Binding-site contacts:
Ligand atom C2 contacts residue ASN124 of chain 1.A at 2.4 Å.
Ligand atom C7 contacts residue ASN124 of chain 1.A at 3.5 Å.
Ligand atom C1 contacts residue ASN124 of chain 1.A at 1.4 Å.
Ligand atom C3 contacts residue ASN124 of chain 1.A at 3.8 Å.
Ligand atom O7 contacts residue ASN124 of chain 1.A at 3.4 Å (h-bond).
Ligand atom N2 contacts residue ASN124 of chain 1.A at 2.9 Å (h-bond).
Ligand atom C8 contacts residue ARG121 of chain 1.A at 3.8 Å.
Ligand atom C8 contacts residue ILE122 of chain 1.A at 4.4 Å (hydrophobic).
Ligand atom O5 contacts residue ASN124 of chain 1.A at 2.4 Å (h-bond).
Ligand atom C4 contacts residue ASN124 of chain 1.A at 4.1 Å.
Ligand atom C5 contacts residue ASN124 of chain 1.A at 3.7 Å.

The small molecule below binds the protein below.
Small molecule (SMILES): CC(=O)N[C@@H]1[C@@H](O)[C@H](O)[C@@H](CO)O[C@H]1O

Sequence of chain 1.A:
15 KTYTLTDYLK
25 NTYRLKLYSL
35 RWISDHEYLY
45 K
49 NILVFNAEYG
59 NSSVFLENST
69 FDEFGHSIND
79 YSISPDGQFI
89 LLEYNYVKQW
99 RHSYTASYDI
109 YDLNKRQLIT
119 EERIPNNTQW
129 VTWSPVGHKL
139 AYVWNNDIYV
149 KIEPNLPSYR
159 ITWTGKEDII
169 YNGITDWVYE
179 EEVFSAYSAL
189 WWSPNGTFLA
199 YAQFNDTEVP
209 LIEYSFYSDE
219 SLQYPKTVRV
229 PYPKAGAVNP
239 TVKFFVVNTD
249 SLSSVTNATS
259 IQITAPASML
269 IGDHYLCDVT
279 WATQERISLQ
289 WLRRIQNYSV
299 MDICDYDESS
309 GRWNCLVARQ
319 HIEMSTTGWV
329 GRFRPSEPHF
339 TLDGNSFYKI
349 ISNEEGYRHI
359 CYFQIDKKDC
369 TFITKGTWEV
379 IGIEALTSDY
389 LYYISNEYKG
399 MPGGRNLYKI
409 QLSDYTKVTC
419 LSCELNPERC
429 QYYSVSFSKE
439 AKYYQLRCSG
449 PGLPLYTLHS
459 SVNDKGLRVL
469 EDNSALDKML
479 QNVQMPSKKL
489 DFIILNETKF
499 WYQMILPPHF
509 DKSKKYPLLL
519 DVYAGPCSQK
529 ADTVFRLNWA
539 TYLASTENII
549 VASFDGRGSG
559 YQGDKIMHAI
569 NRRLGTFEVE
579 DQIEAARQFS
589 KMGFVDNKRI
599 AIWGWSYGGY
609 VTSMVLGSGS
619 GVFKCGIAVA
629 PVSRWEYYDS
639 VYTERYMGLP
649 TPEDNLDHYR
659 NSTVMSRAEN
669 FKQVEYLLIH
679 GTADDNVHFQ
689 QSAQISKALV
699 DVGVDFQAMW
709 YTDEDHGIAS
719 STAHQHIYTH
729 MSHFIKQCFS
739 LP